This small molecule binds to this protein.
Small molecule (SMILES): CC(=O)N[C@@H]1[C@@H](O)[C@H](O)[C@@H](CO)O[C@H]1O

Sequence of chain 1.A:
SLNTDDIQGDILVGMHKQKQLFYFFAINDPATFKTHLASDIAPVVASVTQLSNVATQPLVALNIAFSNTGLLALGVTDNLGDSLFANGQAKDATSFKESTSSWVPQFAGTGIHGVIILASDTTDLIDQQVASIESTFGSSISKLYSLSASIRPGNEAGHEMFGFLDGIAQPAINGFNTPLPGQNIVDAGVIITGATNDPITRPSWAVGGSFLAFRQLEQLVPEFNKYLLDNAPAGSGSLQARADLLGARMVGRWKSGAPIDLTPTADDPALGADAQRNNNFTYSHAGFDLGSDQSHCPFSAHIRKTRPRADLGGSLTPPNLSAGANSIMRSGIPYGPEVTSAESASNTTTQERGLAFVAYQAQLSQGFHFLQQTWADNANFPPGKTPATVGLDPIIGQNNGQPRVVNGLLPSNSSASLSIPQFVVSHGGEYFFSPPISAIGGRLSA

Binding-site contacts:
Ligand atom C6 contacts residue ASN413 of chain 1.A at 3.9 Å.
Ligand atom O5 contacts residue SER415 of chain 1.A at 3.4 Å.
Ligand atom C1 contacts residue ASN413 of chain 1.A at 1.4 Å.
Ligand atom O5 contacts residue ASN413 of chain 1.A at 2.4 Å (h-bond).
Ligand atom O6 contacts residue SER415 of chain 1.A at 3.9 Å.
Ligand atom C2 contacts residue ASN413 of chain 1.A at 2.6 Å.
Ligand atom C5 contacts residue ALA416 of chain 1.A at 4.4 Å (hydrophobic).
Ligand atom C1 contacts residue ALA416 of chain 1.A at 4.4 Å (hydrophobic).
Ligand atom C5 contacts residue SER415 of chain 1.A at 3.8 Å.
Ligand atom C6 contacts residue ALA416 of chain 1.A at 3.6 Å (hydrophobic).
Ligand atom C7 contacts residue ASN413 of chain 1.A at 3.2 Å.
Ligand atom C4 contacts residue ASN413 of chain 1.A at 4.2 Å.
Ligand atom C6 contacts residue SER415 of chain 1.A at 3.4 Å.
Ligand atom C8 contacts residue ASN413 of chain 1.A at 4.3 Å.
Ligand atom O7 contacts residue ASN413 of chain 1.A at 3.2 Å (h-bond).
Ligand atom N2 contacts residue ASN413 of chain 1.A at 3.0 Å (h-bond).
Ligand atom C3 contacts residue ASN413 of chain 1.A at 3.9 Å.
Ligand atom O5 contacts residue ALA416 of chain 1.A at 3.9 Å.
Ligand atom C5 contacts residue ASN413 of chain 1.A at 3.6 Å.